Binding-site contacts:
Ligand atom C1 contacts residue ASN154 of chain 12.A at 1.4 Å.
Ligand atom N2 contacts residue ASN154 of chain 12.A at 2.9 Å (h-bond).
Ligand atom C4 contacts residue ASN154 of chain 12.A at 4.2 Å.
Ligand atom C8 contacts residue ASN154 of chain 12.A at 4.2 Å.
Ligand atom O7 contacts residue ASN154 of chain 12.A at 3.8 Å.
Ligand atom C2 contacts residue ASN154 of chain 12.A at 2.5 Å.
Ligand atom C5 contacts residue ASN154 of chain 12.A at 3.7 Å.
Ligand atom C1 contacts residue SER156 of chain 12.A at 4.3 Å.
Ligand atom O5 contacts residue ASN154 of chain 12.A at 2.4 Å (h-bond).
Ligand atom C3 contacts residue ASN154 of chain 12.A at 3.8 Å.
Ligand atom C7 contacts residue ASN154 of chain 12.A at 3.5 Å.

The small molecule below binds the protein below.
Small molecule (SMILES): CC(=O)N[C@@H]1[C@@H](O)[C@H](O)[C@@H](CO)O[C@H]1O

Sequence of chain 12.A:
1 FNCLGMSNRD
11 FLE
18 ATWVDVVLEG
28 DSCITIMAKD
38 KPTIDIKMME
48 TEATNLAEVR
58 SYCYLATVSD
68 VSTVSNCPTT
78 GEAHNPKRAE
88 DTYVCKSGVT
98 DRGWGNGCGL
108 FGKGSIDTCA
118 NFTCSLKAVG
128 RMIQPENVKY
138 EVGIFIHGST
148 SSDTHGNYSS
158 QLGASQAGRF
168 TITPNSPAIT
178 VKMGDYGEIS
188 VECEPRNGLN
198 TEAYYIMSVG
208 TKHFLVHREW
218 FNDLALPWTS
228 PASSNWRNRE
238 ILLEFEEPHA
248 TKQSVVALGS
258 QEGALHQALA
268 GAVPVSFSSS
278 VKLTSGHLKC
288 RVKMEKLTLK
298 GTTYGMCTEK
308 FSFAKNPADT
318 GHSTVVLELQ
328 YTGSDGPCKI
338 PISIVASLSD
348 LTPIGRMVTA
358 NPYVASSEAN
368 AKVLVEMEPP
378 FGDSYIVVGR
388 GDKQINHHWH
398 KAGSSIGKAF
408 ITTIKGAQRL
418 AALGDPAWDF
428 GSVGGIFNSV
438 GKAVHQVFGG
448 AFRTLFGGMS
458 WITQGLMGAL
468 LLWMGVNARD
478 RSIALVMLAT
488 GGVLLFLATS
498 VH